Binding-site contacts:
Ligand atom C6 contacts residue GLU181 of chain 3.C at 3.9 Å.
Ligand atom C3 contacts residue SER415 of chain 3.C at 3.5 Å.
Ligand atom O3 contacts residue GLU181 of chain 3.C at 3.7 Å.
Ligand atom C7 contacts residue SER415 of chain 3.C at 3.8 Å.
Ligand atom C5 contacts residue ASN232 of chain 3.C at 3.8 Å.
Ligand atom O7 contacts residue PRO182 of chain 3.C at 3.8 Å.
Ligand atom C1 contacts residue SER415 of chain 3.C at 3.5 Å.
Ligand atom C3 contacts residue VAL414 of chain 3.C at 3.9 Å (hydrophobic).
Ligand atom C2 contacts residue ASN232 of chain 3.C at 2.5 Å.
Ligand atom C8 contacts residue ASN346 of chain 3.C at 3.3 Å.
Ligand atom O5 contacts residue NAG1 of chain 3.LA at 3.3 Å (h-bond).
Ligand atom C4 contacts residue GLU181 of chain 3.C at 4.0 Å.
Ligand atom C1 contacts residue ASN232 of chain 3.C at 1.5 Å.
Ligand atom O5 contacts residue ASN232 of chain 3.C at 2.4 Å (h-bond).
Ligand atom C5 contacts residue NAG1 of chain 3.LA at 4.0 Å.
Ligand atom C6 contacts residue NAG1 of chain 3.LA at 3.7 Å.
Ligand atom C1 contacts residue VAL414 of chain 3.C at 4.0 Å (hydrophobic).
Ligand atom C8 contacts residue SER415 of chain 3.C at 4.0 Å.
Ligand atom C6 contacts residue VAL414 of chain 3.C at 4.1 Å (hydrophobic).
Ligand atom C3 contacts residue ASN232 of chain 3.C at 3.8 Å.
Ligand atom O3 contacts residue LYS35 of chain 3.C at 3.2 Å.
Ligand atom O4 contacts residue LYS35 of chain 3.C at 3.1 Å.
Ligand atom O6 contacts residue GLU181 of chain 3.C at 3.5 Å (salt-bridge).
Ligand atom O5 contacts residue VAL414 of chain 3.C at 4.0 Å.
Ligand atom C5 contacts residue VAL414 of chain 3.C at 3.2 Å (hydrophobic).
Ligand atom O5 contacts residue GLU181 of chain 3.C at 3.9 Å.
Ligand atom C5 contacts residue GLU181 of chain 3.C at 3.5 Å.
Ligand atom C2 contacts residue SER415 of chain 3.C at 3.4 Å.
Ligand atom N2 contacts residue SER415 of chain 3.C at 2.8 Å (h-bond).
Ligand atom C1 contacts residue GLU181 of chain 3.C at 3.5 Å.
Ligand atom C4 contacts residue VAL414 of chain 3.C at 3.8 Å (hydrophobic).
Ligand atom N2 contacts residue ASN232 of chain 3.C at 2.9 Å (h-bond).
Ligand atom C6 contacts residue SER179 of chain 3.C at 3.6 Å.
Ligand atom O6 contacts residue SER179 of chain 3.C at 3.2 Å.
Ligand atom C7 contacts residue ASN346 of chain 3.C at 4.0 Å.
Ligand atom C7 contacts residue ASN232 of chain 3.C at 3.8 Å.
Ligand atom O6 contacts residue CYS347 of chain 3.C at 4.0 Å.
Ligand atom O4 contacts residue VAL414 of chain 3.C at 3.8 Å.
Ligand atom O6 contacts residue GLY348 of chain 3.C at 3.1 Å (h-bond).
Ligand atom O3 contacts residue GLN408 of chain 3.C at 3.1 Å (h-bond).

Sequence of chain 3.C:
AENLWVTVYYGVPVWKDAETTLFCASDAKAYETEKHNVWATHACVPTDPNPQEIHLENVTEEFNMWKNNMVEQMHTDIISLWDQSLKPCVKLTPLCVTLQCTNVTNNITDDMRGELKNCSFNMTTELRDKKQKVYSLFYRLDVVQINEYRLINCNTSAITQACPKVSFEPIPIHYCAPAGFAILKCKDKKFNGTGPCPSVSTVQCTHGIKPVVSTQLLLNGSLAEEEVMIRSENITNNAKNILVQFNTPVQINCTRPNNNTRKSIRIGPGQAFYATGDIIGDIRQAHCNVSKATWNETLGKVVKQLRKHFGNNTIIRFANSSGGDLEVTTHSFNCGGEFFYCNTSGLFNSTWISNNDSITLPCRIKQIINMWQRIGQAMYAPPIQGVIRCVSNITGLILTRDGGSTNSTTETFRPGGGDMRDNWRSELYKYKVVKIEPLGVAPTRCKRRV

A protein and the small-molecule ligand that binds it are described below.
Small molecule (SMILES): CC(=O)N[C@H]1[C@H](O[C@H]2[C@H](O)[C@@H](NC(C)=O)CO[C@@H]2CO)O[C@H](CO)[C@@H](O[C@@H]2O[C@H](CO[C@H]3O[C@H](CO)[C@@H](O)[C@H](O)[C@@H]3O)[C@@H](O)[C@H](O[C@H]3O[C@H](CO)[C@@H](O)[C@H](O)[C@@H]3O[C@H]3O[C@H](CO)[C@@H](O)[C@H](O)[C@@H]3O)[C@@H]2O)[C@@H]1O